Sequence of chain 1.A:
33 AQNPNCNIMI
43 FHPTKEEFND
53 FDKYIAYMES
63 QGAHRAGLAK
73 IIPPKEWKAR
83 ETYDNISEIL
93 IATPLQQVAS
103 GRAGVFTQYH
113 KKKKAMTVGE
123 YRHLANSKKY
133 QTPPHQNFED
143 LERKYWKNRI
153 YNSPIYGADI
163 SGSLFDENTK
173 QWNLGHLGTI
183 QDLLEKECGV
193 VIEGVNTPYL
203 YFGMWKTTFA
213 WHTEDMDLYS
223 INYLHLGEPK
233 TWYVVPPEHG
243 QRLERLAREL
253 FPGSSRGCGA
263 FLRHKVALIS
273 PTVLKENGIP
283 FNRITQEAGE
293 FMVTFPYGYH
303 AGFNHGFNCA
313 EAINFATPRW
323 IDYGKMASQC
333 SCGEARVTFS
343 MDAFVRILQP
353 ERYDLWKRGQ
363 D

This protein binds this small molecule.
Small molecule (SMILES): Cc1ccccc1S(N)(=O)=O

Binding-site contacts:
Ligand atom SAD contacts residue GLN173 of chain 1.A at 1.3 Å (h-bond).
Ligand atom C contacts residue GLN173 of chain 1.A at 3.9 Å.
Ligand atom CAH contacts residue LYS47 of chain 1.A at 3.8 Å.
Ligand atom OAE contacts residue TRP79 of chain 1.A at 3.7 Å.
Ligand atom CAH contacts residue ASN51 of chain 1.A at 4.2 Å.
Ligand atom CAF contacts residue GLN173 of chain 1.A at 3.9 Å.
Ligand atom CAH contacts residue GLN173 of chain 1.A at 3.1 Å.
Ligand atom SAD contacts residue PHE50 of chain 1.A at 4.5 Å.
Ligand atom CAJ contacts residue LYS47 of chain 1.A at 3.8 Å.
Ligand atom OAB contacts residue LYS47 of chain 1.A at 4.0 Å.
Ligand atom OAB contacts residue PRO76 of chain 1.A at 3.9 Å.
Ligand atom SAD contacts residue ASN51 of chain 1.A at 4.4 Å.
Ligand atom CAK contacts residue LYS47 of chain 1.A at 4.1 Å.
Ligand atom CAK contacts residue GLN173 of chain 1.A at 4.5 Å.
Ligand atom OAB contacts residue TRP79 of chain 1.A at 3.6 Å.
Ligand atom CAI contacts residue GLU78 of chain 1.A at 4.1 Å.
Ligand atom SAD contacts residue TRP79 of chain 1.A at 4.3 Å.
Ligand atom OAE contacts residue GLN173 of chain 1.A at 1.1 Å (h-bond).
Ligand atom CAF contacts residue LYS47 of chain 1.A at 4.0 Å.
Ligand atom C contacts residue TRP79 of chain 1.A at 3.6 Å (hydrophobic).
Ligand atom CAG contacts residue GLN173 of chain 1.A at 3.0 Å.
Ligand atom SAD contacts residue LYS47 of chain 1.A at 4.0 Å.
Ligand atom NAC contacts residue PHE50 of chain 1.A at 3.5 Å.
Ligand atom NAC contacts residue ASN51 of chain 1.A at 3.2 Å (h-bond).
Ligand atom NAC contacts residue LYS47 of chain 1.A at 2.9 Å (salt-bridge).
Ligand atom CAF contacts residue GLU78 of chain 1.A at 4.2 Å.
Ligand atom CAI contacts residue LYS47 of chain 1.A at 4.0 Å.
Ligand atom OAB contacts residue PHE50 of chain 1.A at 3.7 Å.
Ligand atom OAB contacts residue GLN173 of chain 1.A at 1.9 Å (h-bond).
Ligand atom CAG contacts residue LYS47 of chain 1.A at 3.8 Å.
Ligand atom C contacts residue GLU78 of chain 1.A at 3.2 Å.
Ligand atom NAC contacts residue GLN173 of chain 1.A at 1.0 Å (h-bond).